The protein below binds the small molecule below.
Small molecule (SMILES): CC(=O)N[C@@H]1[C@@H](O)[C@H](O)[C@@H](CO)O[C@H]1O

Sequence of chain 44.B:
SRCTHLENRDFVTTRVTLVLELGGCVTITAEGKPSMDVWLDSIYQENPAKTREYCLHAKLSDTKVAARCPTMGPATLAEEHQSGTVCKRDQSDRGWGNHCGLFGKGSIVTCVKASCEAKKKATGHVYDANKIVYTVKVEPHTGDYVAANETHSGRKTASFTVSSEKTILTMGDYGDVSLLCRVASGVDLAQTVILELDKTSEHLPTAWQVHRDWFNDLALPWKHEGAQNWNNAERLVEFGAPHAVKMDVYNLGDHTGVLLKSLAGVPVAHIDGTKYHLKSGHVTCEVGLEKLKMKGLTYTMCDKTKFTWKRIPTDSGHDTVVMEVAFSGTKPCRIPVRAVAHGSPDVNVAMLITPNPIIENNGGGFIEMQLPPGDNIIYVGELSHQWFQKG

Binding-site contacts:
Ligand atom O5 contacts residue ASN154 of chain 44.B at 2.4 Å (h-bond).
Ligand atom C1 contacts residue ASN154 of chain 44.B at 1.4 Å.
Ligand atom O7 contacts residue HIS104 of chain 1.B at 4.2 Å.
Ligand atom C7 contacts residue GLU155 of chain 44.B at 4.1 Å.
Ligand atom C1 contacts residue HIS104 of chain 1.B at 3.2 Å.
Ligand atom C2 contacts residue ASN154 of chain 44.B at 2.4 Å.
Ligand atom C8 contacts residue ASN154 of chain 44.B at 3.8 Å.
Ligand atom C8 contacts residue GLU155 of chain 44.B at 3.8 Å.
Ligand atom C7 contacts residue ASN154 of chain 44.B at 3.3 Å.
Ligand atom O6 contacts residue HIS104 of chain 1.B at 2.9 Å.
Ligand atom O7 contacts residue GLU155 of chain 44.B at 3.8 Å.
Ligand atom C5 contacts residue HIS104 of chain 1.B at 3.3 Å.
Ligand atom C5 contacts residue ASN154 of chain 44.B at 3.7 Å.
Ligand atom C2 contacts residue HIS104 of chain 1.B at 4.4 Å.
Ligand atom C4 contacts residue ASN154 of chain 44.B at 4.2 Å.
Ligand atom O7 contacts residue ASN154 of chain 44.B at 3.1 Å (h-bond).
Ligand atom N2 contacts residue ASN154 of chain 44.B at 2.9 Å (h-bond).
Ligand atom C6 contacts residue HIS104 of chain 1.B at 3.7 Å.
Ligand atom C3 contacts residue ASN154 of chain 44.B at 3.8 Å.
Ligand atom O5 contacts residue HIS104 of chain 1.B at 3.2 Å (h-bond).

Sequence of chain 1.B:
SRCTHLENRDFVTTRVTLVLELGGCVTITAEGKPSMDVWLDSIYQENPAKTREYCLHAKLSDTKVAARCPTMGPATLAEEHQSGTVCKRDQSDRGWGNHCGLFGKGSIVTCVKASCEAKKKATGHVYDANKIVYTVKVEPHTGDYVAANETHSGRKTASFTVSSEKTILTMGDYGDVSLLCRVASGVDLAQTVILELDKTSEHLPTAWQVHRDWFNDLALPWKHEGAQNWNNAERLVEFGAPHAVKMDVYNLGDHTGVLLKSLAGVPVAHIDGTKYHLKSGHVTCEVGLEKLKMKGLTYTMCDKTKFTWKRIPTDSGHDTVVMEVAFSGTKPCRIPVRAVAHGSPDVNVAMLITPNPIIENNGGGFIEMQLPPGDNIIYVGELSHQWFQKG